Sequence of chain 1.F:
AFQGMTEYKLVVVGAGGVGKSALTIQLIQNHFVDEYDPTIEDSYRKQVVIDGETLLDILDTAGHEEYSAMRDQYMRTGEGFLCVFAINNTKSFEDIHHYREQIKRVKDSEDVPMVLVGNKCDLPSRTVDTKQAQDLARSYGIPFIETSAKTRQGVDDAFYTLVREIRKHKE

The small molecule below binds the protein below.
Small molecule (SMILES): Nc1nc2c(ncn2[C@@H]2O[C@H](CO[P](=O)(O)O[P](=O)(O)NP(=O)(O)O)[C@@H](O)[C@H]2O)c(=O)[nH]1

Binding-site contacts:
Ligand atom O1B contacts residue MG1 of chain 1.S at 1.9 Å.
Ligand atom O2A contacts residue TYR36 of chain 1.F at 3.6 Å.
Ligand atom C2' contacts residue VAL33 of chain 1.F at 3.5 Å (hydrophobic).
Ligand atom O4' contacts residue LYS121 of chain 1.F at 3.1 Å (salt-bridge).
Ligand atom O6 contacts residue ALA150 of chain 1.F at 2.8 Å (h-bond).
Ligand atom O3G contacts residue PRO38 of chain 1.F at 3.4 Å.
Ligand atom N3B contacts residue TYR36 of chain 1.F at 3.5 Å.
Ligand atom O2' contacts residue PHE32 of chain 1.F at 3.5 Å.
Ligand atom O2B contacts residue GLY17 of chain 1.F at 3.6 Å (h-bond).
Ligand atom N2 contacts residue ASP123 of chain 1.F at 2.9 Å (salt-bridge).
Ligand atom O3' contacts residue ASP34 of chain 1.F at 3.0 Å (salt-bridge).
Ligand atom O6 contacts residue LYS121 of chain 1.F at 3.4 Å.
Ligand atom O3G contacts residue TYR36 of chain 1.F at 3.4 Å.
Ligand atom O3A contacts residue GLY19 of chain 1.F at 3.2 Å (h-bond).
Ligand atom O2G contacts residue LYS20 of chain 1.F at 2.6 Å (salt-bridge).
Ligand atom N1 contacts residue ASP123 of chain 1.F at 2.9 Å (salt-bridge).
Ligand atom N3B contacts residue MG1 of chain 1.S at 3.6 Å.
Ligand atom O1B contacts residue LYS20 of chain 1.F at 3.6 Å (salt-bridge).
Ligand atom O1B contacts residue SER21 of chain 1.F at 3.1 Å (h-bond).
Ligand atom N3B contacts residue GLY17 of chain 1.F at 3.1 Å (h-bond).
Ligand atom O1A contacts residue ALA22 of chain 1.F at 2.8 Å (h-bond).
Ligand atom O2' contacts residue VAL33 of chain 1.F at 2.8 Å (h-bond).
Ligand atom O6 contacts residue ASP123 of chain 1.F at 3.6 Å (salt-bridge).
Ligand atom O2B contacts residue GLY19 of chain 1.F at 3.0 Å (h-bond).
Ligand atom O1G contacts residue MG1 of chain 1.S at 2.3 Å.
Ligand atom O1A contacts residue SER21 of chain 1.F at 3.3 Å (h-bond).
Ligand atom C8 contacts residue ALA22 of chain 1.F at 3.5 Å (hydrophobic).
Ligand atom O2G contacts residue GLY64 of chain 1.F at 2.8 Å (h-bond).
Ligand atom N7 contacts residue ALA150 of chain 1.F at 3.6 Å.
Ligand atom O2B contacts residue VAL18 of chain 1.F at 3.3 Å (h-bond).
Ligand atom PB contacts residue MG1 of chain 1.S at 3.2 Å.
Ligand atom O6 contacts residue SER149 of chain 1.F at 3.4 Å.
Ligand atom PG contacts residue MG1 of chain 1.S at 3.5 Å.
Ligand atom C8 contacts residue GLY19 of chain 1.F at 3.6 Å.
Ligand atom O1G contacts residue THR39 of chain 1.F at 3.0 Å (h-bond).
Ligand atom N7 contacts residue ASN120 of chain 1.F at 3.1 Å (h-bond).
Ligand atom O2B contacts residue LYS20 of chain 1.F at 2.9 Å (salt-bridge).
Ligand atom O1A contacts residue GLY19 of chain 1.F at 3.3 Å.
Ligand atom O2' contacts residue ASP34 of chain 1.F at 3.1 Å (salt-bridge).
Ligand atom O6 contacts residue ASN120 of chain 1.F at 3.2 Å (h-bond).